Sequence of chain 1.B:
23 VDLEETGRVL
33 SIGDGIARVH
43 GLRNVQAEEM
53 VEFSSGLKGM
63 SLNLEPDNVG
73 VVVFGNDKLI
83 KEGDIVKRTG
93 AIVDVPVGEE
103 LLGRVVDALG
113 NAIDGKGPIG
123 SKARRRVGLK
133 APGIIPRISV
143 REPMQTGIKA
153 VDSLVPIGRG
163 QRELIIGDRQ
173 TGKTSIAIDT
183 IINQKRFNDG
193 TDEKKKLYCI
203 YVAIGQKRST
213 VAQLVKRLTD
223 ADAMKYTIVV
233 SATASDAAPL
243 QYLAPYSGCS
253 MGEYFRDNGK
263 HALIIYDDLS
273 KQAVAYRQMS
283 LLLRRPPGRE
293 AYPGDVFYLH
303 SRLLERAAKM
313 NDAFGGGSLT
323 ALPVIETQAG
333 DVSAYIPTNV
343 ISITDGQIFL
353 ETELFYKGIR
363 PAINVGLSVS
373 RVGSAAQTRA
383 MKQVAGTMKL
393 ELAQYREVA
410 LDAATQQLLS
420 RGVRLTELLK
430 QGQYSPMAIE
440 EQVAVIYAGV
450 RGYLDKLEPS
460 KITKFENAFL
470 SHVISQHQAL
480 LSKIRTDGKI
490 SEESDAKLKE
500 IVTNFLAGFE

Sequence of chain 1.F:
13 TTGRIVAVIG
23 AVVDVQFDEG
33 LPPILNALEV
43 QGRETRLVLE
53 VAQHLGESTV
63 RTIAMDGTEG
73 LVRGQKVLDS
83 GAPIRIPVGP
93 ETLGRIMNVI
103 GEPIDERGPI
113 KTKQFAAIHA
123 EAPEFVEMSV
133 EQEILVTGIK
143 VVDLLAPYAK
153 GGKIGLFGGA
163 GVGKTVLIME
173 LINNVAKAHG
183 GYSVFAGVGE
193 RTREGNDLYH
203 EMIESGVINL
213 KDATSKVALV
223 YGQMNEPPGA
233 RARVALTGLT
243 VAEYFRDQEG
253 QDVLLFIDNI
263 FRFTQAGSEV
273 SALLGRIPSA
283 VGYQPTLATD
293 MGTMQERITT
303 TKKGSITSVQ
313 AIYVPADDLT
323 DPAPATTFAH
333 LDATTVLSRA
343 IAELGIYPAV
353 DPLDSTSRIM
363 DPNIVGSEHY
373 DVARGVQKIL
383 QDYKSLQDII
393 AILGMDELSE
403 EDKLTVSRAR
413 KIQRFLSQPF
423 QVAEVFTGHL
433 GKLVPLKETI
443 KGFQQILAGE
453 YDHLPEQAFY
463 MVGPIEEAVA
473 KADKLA

Sequence of chain 1.G:
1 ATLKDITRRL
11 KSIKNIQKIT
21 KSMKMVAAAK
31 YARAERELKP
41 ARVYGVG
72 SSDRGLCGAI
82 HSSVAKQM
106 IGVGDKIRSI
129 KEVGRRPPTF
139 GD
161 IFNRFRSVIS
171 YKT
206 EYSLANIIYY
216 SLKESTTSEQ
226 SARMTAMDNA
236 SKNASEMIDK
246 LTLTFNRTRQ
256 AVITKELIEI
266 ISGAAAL

A protein and the small-molecule ligand that binds it are described below.
Small molecule (SMILES): O=c1c(O)c(-c2ccc(O)c(O)c2)oc2cc(O)cc(O)c12

Sequence of chain 1.C:
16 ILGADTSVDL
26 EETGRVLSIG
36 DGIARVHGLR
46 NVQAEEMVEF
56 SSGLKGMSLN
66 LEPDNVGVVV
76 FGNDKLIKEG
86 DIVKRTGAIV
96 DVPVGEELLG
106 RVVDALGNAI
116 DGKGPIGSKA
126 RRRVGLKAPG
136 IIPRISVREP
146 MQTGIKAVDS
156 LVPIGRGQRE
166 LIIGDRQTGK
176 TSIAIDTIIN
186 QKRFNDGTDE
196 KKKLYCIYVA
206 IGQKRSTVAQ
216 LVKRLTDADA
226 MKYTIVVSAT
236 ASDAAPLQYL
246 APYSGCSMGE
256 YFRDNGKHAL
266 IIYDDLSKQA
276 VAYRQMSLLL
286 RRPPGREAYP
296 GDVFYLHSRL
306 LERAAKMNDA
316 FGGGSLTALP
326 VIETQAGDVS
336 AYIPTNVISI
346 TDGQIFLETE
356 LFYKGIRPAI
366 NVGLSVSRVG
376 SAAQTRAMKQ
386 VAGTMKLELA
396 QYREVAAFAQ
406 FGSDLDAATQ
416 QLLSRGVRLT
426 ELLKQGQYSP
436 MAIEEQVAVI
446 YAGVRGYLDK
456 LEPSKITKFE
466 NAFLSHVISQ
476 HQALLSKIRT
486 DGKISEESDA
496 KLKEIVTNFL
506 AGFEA

Binding-site contacts:
Ligand atom C19 contacts residue LYS260 of chain 1.G at 3.7 Å.
Ligand atom O23 contacts residue GLU292 of chain 1.C at 3.8 Å.
Ligand atom O29 contacts residue THR259 of chain 1.G at 3.4 Å.
Ligand atom C6 contacts residue ALA256 of chain 1.G at 4.0 Å (hydrophobic).
Ligand atom O29 contacts residue GLU292 of chain 1.B at 2.9 Å.
Ligand atom C16 contacts residue VAL283 of chain 1.F at 3.5 Å (hydrophobic).
Ligand atom C15 contacts residue VAL283 of chain 1.F at 3.7 Å (hydrophobic).
Ligand atom C11 contacts residue LYS260 of chain 1.G at 4.0 Å.
Ligand atom C14 contacts residue VAL283 of chain 1.F at 4.0 Å (hydrophobic).
Ligand atom C1 contacts residue ALA256 of chain 1.G at 3.7 Å (hydrophobic).
Ligand atom C14 contacts residue LYS260 of chain 1.G at 3.9 Å.
Ligand atom O24 contacts residue GLU264 of chain 1.G at 3.8 Å.
Ligand atom O12 contacts residue LYS260 of chain 1.G at 3.8 Å.
Ligand atom C18 contacts residue LYS260 of chain 1.G at 3.7 Å.
Ligand atom O13 contacts residue ARG291 of chain 1.B at 3.6 Å (salt-bridge).
Ligand atom C17 contacts residue ALA282 of chain 1.F at 3.9 Å (hydrophobic).
Ligand atom C10 contacts residue VAL283 of chain 1.F at 3.7 Å (hydrophobic).
Ligand atom O24 contacts residue GLU292 of chain 1.C at 3.7 Å.
Ligand atom C5 contacts residue THR259 of chain 1.G at 3.6 Å.
Ligand atom O23 contacts residue LYS260 of chain 1.G at 3.5 Å.
Ligand atom C11 contacts residue VAL283 of chain 1.F at 3.8 Å (hydrophobic).
Ligand atom O24 contacts residue VAL283 of chain 1.F at 4.1 Å.
Ligand atom C5 contacts residue GLU292 of chain 1.B at 3.5 Å.
Ligand atom C15 contacts residue LYS260 of chain 1.G at 4.1 Å.
Ligand atom C6 contacts residue THR259 of chain 1.G at 3.9 Å.
Ligand atom C18 contacts residue VAL283 of chain 1.F at 3.9 Å (hydrophobic).
Ligand atom C6 contacts residue GLU292 of chain 1.B at 3.1 Å.
Ligand atom C17 contacts residue VAL283 of chain 1.F at 3.6 Å (hydrophobic).
Ligand atom C2 contacts residue ALA256 of chain 1.G at 3.7 Å (hydrophobic).
Ligand atom O30 contacts residue ALA256 of chain 1.G at 4.0 Å.
Ligand atom O30 contacts residue ARG291 of chain 1.B at 3.5 Å (salt-bridge).
Ligand atom C2 contacts residue ARG291 of chain 1.B at 4.0 Å.
Ligand atom C5 contacts residue LYS260 of chain 1.G at 4.1 Å.
Ligand atom C18 contacts residue ALA282 of chain 1.F at 4.1 Å (hydrophobic).
Ligand atom O27 contacts residue VAL283 of chain 1.F at 3.5 Å.
Ligand atom O24 contacts residue ALA282 of chain 1.F at 3.7 Å.
Ligand atom C19 contacts residue VAL283 of chain 1.F at 4.0 Å (hydrophobic).
Ligand atom O23 contacts residue ALA282 of chain 1.F at 3.8 Å.
Ligand atom O24 contacts residue ALA293 of chain 1.C at 3.9 Å.
Ligand atom C1 contacts residue GLU292 of chain 1.B at 3.5 Å.